Binding-site contacts:
Ligand atom C6 contacts residue LEU922 of chain 1.B at 4.4 Å (hydrophobic).
Ligand atom N2 contacts residue LEU922 of chain 1.B at 4.3 Å.
Ligand atom C7 contacts residue ASN717 of chain 1.B at 3.2 Å.
Ligand atom C2 contacts residue ASN717 of chain 1.B at 2.5 Å.
Ligand atom C8 contacts residue GLN926 of chain 1.B at 4.4 Å.
Ligand atom C8 contacts residue LEU922 of chain 1.B at 3.6 Å (hydrophobic).
Ligand atom O4 contacts residue LEU922 of chain 1.B at 4.0 Å.
Ligand atom C1 contacts residue LEU922 of chain 1.B at 4.4 Å (hydrophobic).
Ligand atom O7 contacts residue ASN717 of chain 1.B at 3.2 Å (h-bond).
Ligand atom O5 contacts residue ASN717 of chain 1.B at 2.5 Å (h-bond).
Ligand atom C4 contacts residue ASN717 of chain 1.B at 4.3 Å.
Ligand atom C5 contacts residue GLN926 of chain 1.B at 4.3 Å.
Ligand atom C5 contacts residue ASN717 of chain 1.B at 3.8 Å.
Ligand atom C7 contacts residue LEU922 of chain 1.B at 3.5 Å (hydrophobic).
Ligand atom C8 contacts residue ASN925 of chain 1.B at 4.1 Å.
Ligand atom C8 contacts residue ASN717 of chain 1.B at 4.4 Å.
Ligand atom C6 contacts residue GLN926 of chain 1.B at 4.0 Å.
Ligand atom O7 contacts residue ASN925 of chain 1.B at 4.4 Å.
Ligand atom O5 contacts residue GLN1071 of chain 1.B at 4.4 Å.
Ligand atom C1 contacts residue ASN717 of chain 1.B at 1.5 Å.
Ligand atom O7 contacts residue LEU922 of chain 1.B at 3.4 Å.
Ligand atom N2 contacts residue ASN717 of chain 1.B at 2.9 Å (h-bond).
Ligand atom C5 contacts residue LEU922 of chain 1.B at 4.0 Å (hydrophobic).
Ligand atom O6 contacts residue THR719 of chain 1.B at 4.0 Å.
Ligand atom O6 contacts residue GLN926 of chain 1.B at 3.0 Å (h-bond).
Ligand atom C3 contacts residue ASN717 of chain 1.B at 3.9 Å.

Sequence of chain 1.B:
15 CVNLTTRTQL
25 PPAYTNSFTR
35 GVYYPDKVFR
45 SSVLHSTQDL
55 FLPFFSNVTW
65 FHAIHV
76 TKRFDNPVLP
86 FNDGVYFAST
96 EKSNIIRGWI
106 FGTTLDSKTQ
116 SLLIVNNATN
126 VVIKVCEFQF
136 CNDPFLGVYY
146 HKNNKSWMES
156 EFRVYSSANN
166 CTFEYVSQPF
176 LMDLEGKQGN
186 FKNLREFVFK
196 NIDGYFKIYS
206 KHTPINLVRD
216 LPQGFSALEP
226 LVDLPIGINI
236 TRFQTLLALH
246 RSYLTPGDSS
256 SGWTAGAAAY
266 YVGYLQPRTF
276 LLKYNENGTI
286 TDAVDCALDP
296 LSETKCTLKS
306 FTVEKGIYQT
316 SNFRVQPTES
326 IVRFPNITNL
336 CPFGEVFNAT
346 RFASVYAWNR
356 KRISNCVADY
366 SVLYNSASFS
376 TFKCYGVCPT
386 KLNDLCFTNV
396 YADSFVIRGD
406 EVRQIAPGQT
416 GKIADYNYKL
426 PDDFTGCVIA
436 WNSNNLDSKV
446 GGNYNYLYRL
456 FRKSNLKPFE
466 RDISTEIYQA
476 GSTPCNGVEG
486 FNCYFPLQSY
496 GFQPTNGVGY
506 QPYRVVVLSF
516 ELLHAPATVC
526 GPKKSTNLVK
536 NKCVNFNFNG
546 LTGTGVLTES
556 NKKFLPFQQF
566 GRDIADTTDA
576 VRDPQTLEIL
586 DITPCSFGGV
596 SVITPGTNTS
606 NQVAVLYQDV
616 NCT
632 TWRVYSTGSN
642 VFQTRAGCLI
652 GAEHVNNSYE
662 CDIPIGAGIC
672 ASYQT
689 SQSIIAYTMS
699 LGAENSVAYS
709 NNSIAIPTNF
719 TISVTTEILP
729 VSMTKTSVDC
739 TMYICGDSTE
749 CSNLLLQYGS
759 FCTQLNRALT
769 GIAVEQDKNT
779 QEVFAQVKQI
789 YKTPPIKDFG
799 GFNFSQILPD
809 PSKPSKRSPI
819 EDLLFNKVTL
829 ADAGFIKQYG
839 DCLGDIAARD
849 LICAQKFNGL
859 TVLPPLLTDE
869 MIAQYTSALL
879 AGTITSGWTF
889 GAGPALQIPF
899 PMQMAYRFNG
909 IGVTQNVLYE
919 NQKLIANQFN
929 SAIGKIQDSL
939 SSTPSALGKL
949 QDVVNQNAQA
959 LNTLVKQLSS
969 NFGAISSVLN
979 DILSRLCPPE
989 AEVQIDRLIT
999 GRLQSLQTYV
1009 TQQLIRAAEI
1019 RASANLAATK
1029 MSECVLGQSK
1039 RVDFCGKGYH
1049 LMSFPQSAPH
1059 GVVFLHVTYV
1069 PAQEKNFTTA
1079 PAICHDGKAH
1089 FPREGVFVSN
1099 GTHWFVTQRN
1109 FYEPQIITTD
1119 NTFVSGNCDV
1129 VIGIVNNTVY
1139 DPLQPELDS

The small molecule below binds the protein below.
Small molecule (SMILES): CC(=O)N[C@H]1[C@H](O[C@H]2[C@H](O)[C@@H](NC(C)=O)CO[C@@H]2CO)O[C@H](CO)[C@@H](O)[C@@H]1O